Binding-site contacts:
Ligand atom C33 contacts residue LEU53 of chain 1.A at 3.9 Å (hydrophobic).
Ligand atom O18 contacts residue ILE105 of chain 1.A at 3.9 Å.
Ligand atom C10 contacts residue ASN99 of chain 1.A at 3.4 Å.
Ligand atom C17 contacts residue LEU51 of chain 1.A at 4.0 Å (hydrophobic).
Ligand atom C12 contacts residue TYR98 of chain 1.A at 4.0 Å (hydrophobic).
Ligand atom N07 contacts residue ILE105 of chain 1.A at 3.8 Å.
Ligand atom C23 contacts residue ILE105 of chain 1.A at 3.5 Å (hydrophobic).
Ligand atom C10 contacts residue LEU53 of chain 1.A at 3.8 Å (hydrophobic).
Ligand atom O06 contacts residue CYS95 of chain 1.A at 4.2 Å.
Ligand atom N07 contacts residue VAL46 of chain 1.A at 4.2 Å.
Ligand atom C43 contacts residue LEU53 of chain 1.A at 4.0 Å (hydrophobic).
Ligand atom C25 contacts residue TRP40 of chain 1.A at 3.7 Å (hydrophobic).
Ligand atom C19 contacts residue LEU51 of chain 1.A at 3.8 Å (hydrophobic).
Ligand atom C14 contacts residue LEU53 of chain 1.A at 4.0 Å (hydrophobic).
Ligand atom C48 contacts residue TYR98 of chain 1.A at 3.1 Å (hydrophobic).
Ligand atom C01 contacts residue PHE42 of chain 1.A at 4.0 Å (hydrophobic).
Ligand atom C25 contacts residue PRO41 of chain 1.A at 4.2 Å (hydrophobic).
Ligand atom C40 contacts residue LEU53 of chain 1.A at 4.2 Å (hydrophobic).
Ligand atom C01 contacts residue ILE105 of chain 1.A at 4.2 Å (hydrophobic).
Ligand atom C05 contacts residue ILE105 of chain 1.A at 3.7 Å (hydrophobic).
Ligand atom C12 contacts residue ASN99 of chain 1.A at 3.2 Å.
Ligand atom O06 contacts residue ILE105 of chain 1.A at 3.8 Å.
Ligand atom N46 contacts residue TYR98 of chain 1.A at 3.9 Å.
Ligand atom C09 contacts residue LEU53 of chain 1.A at 4.2 Å (hydrophobic).
Ligand atom O18 contacts residue LEU51 of chain 1.A at 3.8 Å.
Ligand atom C12 contacts residue LEU53 of chain 1.A at 3.6 Å (hydrophobic).
Ligand atom N50 contacts residue LEU53 of chain 1.A at 3.4 Å.
Ligand atom C23 contacts residue PRO41 of chain 1.A at 3.8 Å (hydrophobic).
Ligand atom C05 contacts residue VAL46 of chain 1.A at 3.9 Å (hydrophobic).
Ligand atom C25 contacts residue MET108 of chain 1.A at 3.7 Å (hydrophobic).
Ligand atom O06 contacts residue ASN99 of chain 1.A at 3.2 Å (h-bond).
Ligand atom C25 contacts residue ILE105 of chain 1.A at 4.0 Å (hydrophobic).
Ligand atom C01 contacts residue PRO41 of chain 1.A at 3.9 Å (hydrophobic).
Ligand atom O34 contacts residue LEU53 of chain 1.A at 4.1 Å.
Ligand atom C01 contacts residue VAL46 of chain 1.A at 3.5 Å (hydrophobic).
Ligand atom C22 contacts residue TRP40 of chain 1.A at 4.0 Å (hydrophobic).
Ligand atom C23 contacts residue TRP40 of chain 1.A at 3.6 Å (hydrophobic).
Ligand atom C09 contacts residue ILE105 of chain 1.A at 4.1 Å (hydrophobic).
Ligand atom C48 contacts residue LEU53 of chain 1.A at 4.1 Å (hydrophobic).
Ligand atom N50 contacts residue TYR98 of chain 1.A at 3.7 Å.

Sequence of chain 1.A:
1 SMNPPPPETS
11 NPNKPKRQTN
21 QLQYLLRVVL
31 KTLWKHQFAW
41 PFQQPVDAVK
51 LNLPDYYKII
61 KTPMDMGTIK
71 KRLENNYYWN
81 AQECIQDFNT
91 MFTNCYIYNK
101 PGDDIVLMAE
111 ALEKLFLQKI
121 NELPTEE

A protein and the small-molecule ligand that binds it are described below.
Small molecule (SMILES): CC(=O)Nc1ccc(C(=O)NCCc2c[nH]cn2)cc1OCc1ccccc1